Sequence of chain 1.A:
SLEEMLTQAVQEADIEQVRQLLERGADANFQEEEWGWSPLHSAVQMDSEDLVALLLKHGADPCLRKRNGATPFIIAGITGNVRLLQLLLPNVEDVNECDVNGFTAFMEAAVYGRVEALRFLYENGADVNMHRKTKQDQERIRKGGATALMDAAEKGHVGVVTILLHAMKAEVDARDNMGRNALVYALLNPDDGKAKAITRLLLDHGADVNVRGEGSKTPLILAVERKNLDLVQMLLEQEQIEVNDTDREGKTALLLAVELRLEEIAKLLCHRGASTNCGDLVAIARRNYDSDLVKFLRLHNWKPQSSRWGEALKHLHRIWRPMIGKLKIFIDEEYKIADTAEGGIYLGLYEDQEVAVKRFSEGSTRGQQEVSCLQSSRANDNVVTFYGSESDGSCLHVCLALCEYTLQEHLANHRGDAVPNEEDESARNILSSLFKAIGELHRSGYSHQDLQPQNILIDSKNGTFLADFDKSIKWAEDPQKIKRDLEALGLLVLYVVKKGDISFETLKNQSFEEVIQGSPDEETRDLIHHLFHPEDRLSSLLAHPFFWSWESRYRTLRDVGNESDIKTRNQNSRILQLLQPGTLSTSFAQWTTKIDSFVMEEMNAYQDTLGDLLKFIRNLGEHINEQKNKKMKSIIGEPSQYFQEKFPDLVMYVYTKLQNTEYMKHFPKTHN

Binding-site contacts:
Ligand atom N6 contacts residue GLN51 of chain 1.A at 2.8 Å (h-bond).
Ligand atom C4 contacts residue TRP43 of chain 1.A at 3.3 Å (hydrophobic).
Ligand atom CAT contacts residue GLU114 of chain 1.A at 3.4 Å.
Ligand atom O4' contacts residue TRP43 of chain 1.A at 3.5 Å (h-bond).
Ligand atom O3' contacts residue ARG293 of chain 1.B at 3.2 Å.
Ligand atom CBY contacts residue PHE109 of chain 1.A at 3.2 Å (hydrophobic).
Ligand atom CCB contacts residue PHE109 of chain 1.A at 3.1 Å (hydrophobic).
Ligand atom C6 contacts residue TRP43 of chain 1.A at 3.4 Å (hydrophobic).
Ligand atom N6 contacts residue SER48 of chain 1.A at 3.4 Å (h-bond).
Ligand atom C5 contacts residue ARG292 of chain 1.B at 3.5 Å.
Ligand atom OAE contacts residue ARG138 of chain 1.A at 3.4 Å (salt-bridge).
Ligand atom N7 contacts residue TRP43 of chain 1.A at 3.2 Å.
Ligand atom OAQ contacts residue ARG338 of chain 1.B at 3.0 Å (salt-bridge).
Ligand atom OAM contacts residue ARG138 of chain 1.A at 2.8 Å (salt-bridge).
Ligand atom OAP contacts residue LYS72 of chain 1.A at 3.0 Å (salt-bridge).
Ligand atom CBW contacts residue TYR118 of chain 1.A at 3.2 Å (hydrophobic).
Ligand atom N3 contacts residue TRP43 of chain 1.A at 3.4 Å.
Ligand atom NBD contacts residue TYR118 of chain 1.A at 2.6 Å (h-bond).
Ligand atom NAC contacts residue TYR118 of chain 1.A at 3.2 Å (h-bond).
Ligand atom NAB contacts residue GLU114 of chain 1.A at 3.1 Å (salt-bridge).
Ligand atom OAP contacts residue TRP43 of chain 1.A at 3.5 Å (h-bond).
Ligand atom OAG contacts residue ARG338 of chain 1.B at 3.5 Å (salt-bridge).
Ligand atom N7 contacts residue GLN51 of chain 1.A at 3.2 Å (h-bond).
Ligand atom CAT contacts residue PHE109 of chain 1.A at 3.4 Å (hydrophobic).
Ligand atom OAG contacts residue PHE347 of chain 1.B at 3.3 Å.
Ligand atom OAD contacts residue LYS149 of chain 1.A at 2.5 Å (salt-bridge).
Ligand atom OAF contacts residue TYR295 of chain 1.B at 2.6 Å (h-bond).
Ligand atom O4' contacts residue TRP41 of chain 1.A at 3.3 Å.
Ligand atom NBC contacts residue GLU114 of chain 1.A at 2.8 Å (salt-bridge).
Ligand atom CBV contacts residue PHE109 of chain 1.A at 3.5 Å (hydrophobic).
Ligand atom OAR contacts residue LYS149 of chain 1.A at 3.0 Å (salt-bridge).
Ligand atom NBF contacts residue PHE109 of chain 1.A at 3.4 Å.
Ligand atom C5 contacts residue TRP43 of chain 1.A at 3.3 Å (hydrophobic).
Ligand atom N6 contacts residue TRP43 of chain 1.A at 3.4 Å.
Ligand atom N9 contacts residue TRP43 of chain 1.A at 3.3 Å (h-bond).
Ligand atom NBI contacts residue PHE109 of chain 1.A at 3.5 Å.
Ligand atom OBP contacts residue ASN74 of chain 1.A at 3.5 Å (h-bond).
Ligand atom OBO contacts residue ASN107 of chain 1.A at 3.4 Å.
Ligand atom CAU contacts residue TYR295 of chain 1.B at 3.4 Å (hydrophobic).
Ligand atom C8 contacts residue TRP43 of chain 1.A at 3.4 Å (hydrophobic).

This small molecule binds to this protein.
Small molecule (SMILES): Nc1ncnc2c1ncn2[C@@H]1O[C@H](CO[P](=O)(O)O[C@@H]2[C@H](O)[C@@H](CO[P](=O)(O)O[C@@H]3[C@H](O)[C@@H](CO[P](=O)(O)O[P](=O)(O)OP(=O)(O)O)O[C@H]3n3cnc4c(N)ncnc43)O[C@H]2n2cnc3c(N)ncnc32)[C@@H](O)[C@H]1O

Sequence of chain 1.B:
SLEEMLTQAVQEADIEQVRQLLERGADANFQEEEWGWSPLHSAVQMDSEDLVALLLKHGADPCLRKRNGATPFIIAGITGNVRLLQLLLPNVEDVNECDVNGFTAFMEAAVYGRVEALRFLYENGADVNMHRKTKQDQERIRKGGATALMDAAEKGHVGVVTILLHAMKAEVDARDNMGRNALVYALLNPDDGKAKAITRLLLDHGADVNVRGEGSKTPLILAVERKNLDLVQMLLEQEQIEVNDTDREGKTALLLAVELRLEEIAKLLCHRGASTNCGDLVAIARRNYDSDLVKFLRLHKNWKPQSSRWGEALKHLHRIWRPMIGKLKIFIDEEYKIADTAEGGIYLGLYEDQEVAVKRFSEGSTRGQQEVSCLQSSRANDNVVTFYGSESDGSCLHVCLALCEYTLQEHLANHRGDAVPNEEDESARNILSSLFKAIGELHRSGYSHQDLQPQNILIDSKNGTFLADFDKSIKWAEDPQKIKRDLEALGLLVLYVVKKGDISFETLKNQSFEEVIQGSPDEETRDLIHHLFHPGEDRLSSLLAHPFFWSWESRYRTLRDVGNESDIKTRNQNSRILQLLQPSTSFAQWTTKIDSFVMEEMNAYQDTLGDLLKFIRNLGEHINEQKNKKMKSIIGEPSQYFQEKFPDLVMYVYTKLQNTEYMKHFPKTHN